Binding-site contacts:
Ligand atom C8 contacts residue ASN283 of chain 1.B at 4.4 Å.
Ligand atom N2 contacts residue SER311 of chain 1.B at 4.4 Å.
Ligand atom O7 contacts residue ASN283 of chain 1.B at 3.8 Å.
Ligand atom C6 contacts residue ARG558 of chain 1.B at 3.9 Å.
Ligand atom C7 contacts residue ASN283 of chain 1.B at 3.5 Å.
Ligand atom O5 contacts residue ASN283 of chain 1.B at 2.3 Å (h-bond).
Ligand atom C5 contacts residue ASN283 of chain 1.B at 3.6 Å.
Ligand atom O6 contacts residue ARG558 of chain 1.B at 3.9 Å.
Ligand atom C8 contacts residue SER311 of chain 1.B at 3.9 Å.
Ligand atom O7 contacts residue SER311 of chain 1.B at 3.0 Å (h-bond).
Ligand atom C1 contacts residue ASN283 of chain 1.B at 1.4 Å.
Ligand atom C3 contacts residue ASN283 of chain 1.B at 3.8 Å.
Ligand atom O5 contacts residue ILE281 of chain 1.B at 3.7 Å.
Ligand atom C2 contacts residue ASN283 of chain 1.B at 2.4 Å.
Ligand atom C1 contacts residue ILE281 of chain 1.B at 3.8 Å (hydrophobic).
Ligand atom N2 contacts residue ASN283 of chain 1.B at 2.9 Å (h-bond).
Ligand atom O7 contacts residue THR312 of chain 1.B at 3.6 Å.
Ligand atom C4 contacts residue ASN283 of chain 1.B at 4.2 Å.
Ligand atom C8 contacts residue MET310 of chain 1.B at 4.1 Å (hydrophobic).
Ligand atom C5 contacts residue ILE281 of chain 1.B at 4.2 Å (hydrophobic).
Ligand atom C7 contacts residue SER311 of chain 1.B at 3.6 Å.

Sequence of chain 1.B:
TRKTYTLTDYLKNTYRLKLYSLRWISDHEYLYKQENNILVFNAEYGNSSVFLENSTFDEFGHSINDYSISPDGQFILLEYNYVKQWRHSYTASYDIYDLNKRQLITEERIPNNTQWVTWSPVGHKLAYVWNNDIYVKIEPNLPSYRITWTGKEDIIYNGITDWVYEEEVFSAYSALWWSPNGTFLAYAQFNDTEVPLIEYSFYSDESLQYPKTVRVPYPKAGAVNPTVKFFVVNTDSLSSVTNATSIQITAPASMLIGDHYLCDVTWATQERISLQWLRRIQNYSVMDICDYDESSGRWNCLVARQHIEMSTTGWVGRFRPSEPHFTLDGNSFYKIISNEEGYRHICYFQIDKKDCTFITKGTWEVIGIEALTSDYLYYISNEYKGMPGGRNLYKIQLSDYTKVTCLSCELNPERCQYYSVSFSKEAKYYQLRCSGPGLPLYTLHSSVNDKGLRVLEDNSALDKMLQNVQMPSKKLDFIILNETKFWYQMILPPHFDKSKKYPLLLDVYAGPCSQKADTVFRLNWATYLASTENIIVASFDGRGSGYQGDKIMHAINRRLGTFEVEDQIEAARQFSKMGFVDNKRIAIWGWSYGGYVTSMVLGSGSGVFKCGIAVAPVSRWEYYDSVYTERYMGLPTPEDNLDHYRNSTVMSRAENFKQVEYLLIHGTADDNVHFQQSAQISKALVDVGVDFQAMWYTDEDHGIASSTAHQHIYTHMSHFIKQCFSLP

This protein binds this small molecule.
Small molecule (SMILES): CC(=O)N[C@@H]1[C@@H](O)[C@H](O)[C@@H](CO)O[C@H]1O